Sequence of chain 1.A:
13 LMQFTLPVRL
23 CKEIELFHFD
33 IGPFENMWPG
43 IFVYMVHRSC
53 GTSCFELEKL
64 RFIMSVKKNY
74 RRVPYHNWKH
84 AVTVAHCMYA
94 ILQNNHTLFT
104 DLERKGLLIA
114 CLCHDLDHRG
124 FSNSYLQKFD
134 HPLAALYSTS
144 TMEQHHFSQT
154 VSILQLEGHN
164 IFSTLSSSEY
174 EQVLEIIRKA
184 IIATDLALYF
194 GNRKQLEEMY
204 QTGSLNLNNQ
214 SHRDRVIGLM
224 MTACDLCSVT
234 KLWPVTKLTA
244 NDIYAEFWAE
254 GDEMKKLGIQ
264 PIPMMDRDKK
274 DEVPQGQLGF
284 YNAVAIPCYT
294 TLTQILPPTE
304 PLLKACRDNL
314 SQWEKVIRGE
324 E

Binding-site contacts:
Ligand atom C14 contacts residue PHE283 of chain 1.A at 4.0 Å (hydrophobic).
Ligand atom C18 contacts residue MET267 of chain 1.A at 3.5 Å (hydrophobic).
Ligand atom N6 contacts residue ILE246 of chain 1.A at 4.1 Å.
Ligand atom N5 contacts residue PHE283 of chain 1.A at 3.4 Å.
Ligand atom O13 contacts residue PHE283 of chain 1.A at 4.0 Å.
Ligand atom C8 contacts residue PHE283 of chain 1.A at 3.8 Å (hydrophobic).
Ligand atom C15 contacts residue PHE283 of chain 1.A at 3.9 Å (hydrophobic).
Ligand atom N3 contacts residue LEU229 of chain 1.A at 4.0 Å.
Ligand atom C9 contacts residue PHE283 of chain 1.A at 3.4 Å (hydrophobic).
Ligand atom C17 contacts residue LEU229 of chain 1.A at 3.8 Å (hydrophobic).
Ligand atom C16 contacts residue PHE250 of chain 1.A at 3.9 Å (hydrophobic).
Ligand atom C9 contacts residue ILE246 of chain 1.A at 3.9 Å (hydrophobic).
Ligand atom C9 contacts residue VAL232 of chain 1.A at 4.0 Å (hydrophobic).
Ligand atom O13 contacts residue GLN280 of chain 1.A at 2.9 Å (h-bond).
Ligand atom C21 contacts residue HIS79 of chain 1.A at 3.7 Å.
Ligand atom C7 contacts residue GLN280 of chain 1.A at 3.6 Å.
Ligand atom C8 contacts residue TYR247 of chain 1.A at 3.9 Å (hydrophobic).
Ligand atom C8 contacts residue MET267 of chain 1.A at 4.1 Å (hydrophobic).
Ligand atom C16 contacts residue ILE246 of chain 1.A at 4.0 Å (hydrophobic).
Ligand atom C19 contacts residue LEU189 of chain 1.A at 3.9 Å (hydrophobic).
Ligand atom N4 contacts residue PHE250 of chain 1.A at 4.0 Å.
Ligand atom N4 contacts residue PHE283 of chain 1.A at 3.1 Å.
Ligand atom C1 contacts residue PHE283 of chain 1.A at 3.4 Å (hydrophobic).
Ligand atom C22 contacts residue MET267 of chain 1.A at 3.8 Å (hydrophobic).
Ligand atom C7 contacts residue PHE283 of chain 1.A at 3.8 Å (hydrophobic).
Ligand atom C25 contacts residue HIS79 of chain 1.A at 4.0 Å.
Ligand atom C11 contacts residue ILE246 of chain 1.A at 3.9 Å (hydrophobic).
Ligand atom N6 contacts residue LEU229 of chain 1.A at 3.7 Å.
Ligand atom C21 contacts residue PHE250 of chain 1.A at 3.9 Å (hydrophobic).
Ligand atom N6 contacts residue TYR78 of chain 1.A at 3.8 Å.
Ligand atom C2 contacts residue PHE283 of chain 1.A at 3.5 Å (hydrophobic).
Ligand atom C18 contacts residue PHE283 of chain 1.A at 3.6 Å (hydrophobic).
Ligand atom C10 contacts residue MET267 of chain 1.A at 3.4 Å (hydrophobic).
Ligand atom C8 contacts residue PHE250 of chain 1.A at 3.8 Å (hydrophobic).
Ligand atom C8 contacts residue GLN280 of chain 1.A at 3.5 Å.
Ligand atom C10 contacts residue PHE283 of chain 1.A at 3.5 Å (hydrophobic).
Ligand atom C11 contacts residue SER231 of chain 1.A at 3.4 Å.
Ligand atom N5 contacts residue PHE250 of chain 1.A at 3.8 Å.
Ligand atom C10 contacts residue PHE250 of chain 1.A at 3.8 Å (hydrophobic).
Ligand atom C11 contacts residue LEU229 of chain 1.A at 4.0 Å (hydrophobic).

This protein binds this small molecule.
Small molecule (SMILES): O=c1ccn(Cc2ccccc2)nc1-c1ccnn1-c1ccccc1